Binding-site contacts:
Ligand atom C2 contacts residue ASN604 of chain 1.A at 2.5 Å.
Ligand atom O7 contacts residue SER579 of chain 1.A at 4.1 Å.
Ligand atom C5 contacts residue ASN604 of chain 1.A at 3.7 Å.
Ligand atom O7 contacts residue VAL603 of chain 1.A at 3.9 Å.
Ligand atom O5 contacts residue ASN604 of chain 1.A at 2.4 Å (h-bond).
Ligand atom O7 contacts residue PHE580 of chain 1.A at 3.6 Å.
Ligand atom O7 contacts residue ASN604 of chain 1.A at 4.0 Å.
Ligand atom C3 contacts residue LYS835 of chain 1.C at 4.2 Å.
Ligand atom O7 contacts residue LYS835 of chain 1.C at 3.6 Å.
Ligand atom N2 contacts residue LYS835 of chain 1.C at 3.8 Å.
Ligand atom C8 contacts residue ASP602 of chain 1.A at 3.0 Å.
Ligand atom C7 contacts residue VAL603 of chain 1.A at 4.4 Å (hydrophobic).
Ligand atom C8 contacts residue ASN604 of chain 1.A at 3.7 Å.
Ligand atom C8 contacts residue LYS835 of chain 1.C at 3.7 Å.
Ligand atom O3 contacts residue PHE836 of chain 1.C at 3.8 Å.
Ligand atom C7 contacts residue ASN604 of chain 1.A at 3.5 Å.
Ligand atom N2 contacts residue ASN604 of chain 1.A at 2.9 Å (h-bond).
Ligand atom C7 contacts residue ASP602 of chain 1.A at 3.7 Å.
Ligand atom O3 contacts residue LYS835 of chain 1.C at 3.5 Å (salt-bridge).
Ligand atom C1 contacts residue ASN604 of chain 1.A at 1.4 Å.
Ligand atom C7 contacts residue PHE580 of chain 1.A at 4.4 Å (hydrophobic).
Ligand atom O4 contacts residue CYS832 of chain 1.C at 4.5 Å.
Ligand atom C4 contacts residue ASN604 of chain 1.A at 4.3 Å.
Ligand atom O7 contacts residue ASP602 of chain 1.A at 3.5 Å (salt-bridge).
Ligand atom N2 contacts residue SER579 of chain 1.A at 4.5 Å.
Ligand atom C8 contacts residue VAL603 of chain 1.A at 4.3 Å (hydrophobic).
Ligand atom C3 contacts residue ASN604 of chain 1.A at 3.8 Å.
Ligand atom C7 contacts residue LYS835 of chain 1.C at 3.5 Å.

Sequence of chain 1.A:
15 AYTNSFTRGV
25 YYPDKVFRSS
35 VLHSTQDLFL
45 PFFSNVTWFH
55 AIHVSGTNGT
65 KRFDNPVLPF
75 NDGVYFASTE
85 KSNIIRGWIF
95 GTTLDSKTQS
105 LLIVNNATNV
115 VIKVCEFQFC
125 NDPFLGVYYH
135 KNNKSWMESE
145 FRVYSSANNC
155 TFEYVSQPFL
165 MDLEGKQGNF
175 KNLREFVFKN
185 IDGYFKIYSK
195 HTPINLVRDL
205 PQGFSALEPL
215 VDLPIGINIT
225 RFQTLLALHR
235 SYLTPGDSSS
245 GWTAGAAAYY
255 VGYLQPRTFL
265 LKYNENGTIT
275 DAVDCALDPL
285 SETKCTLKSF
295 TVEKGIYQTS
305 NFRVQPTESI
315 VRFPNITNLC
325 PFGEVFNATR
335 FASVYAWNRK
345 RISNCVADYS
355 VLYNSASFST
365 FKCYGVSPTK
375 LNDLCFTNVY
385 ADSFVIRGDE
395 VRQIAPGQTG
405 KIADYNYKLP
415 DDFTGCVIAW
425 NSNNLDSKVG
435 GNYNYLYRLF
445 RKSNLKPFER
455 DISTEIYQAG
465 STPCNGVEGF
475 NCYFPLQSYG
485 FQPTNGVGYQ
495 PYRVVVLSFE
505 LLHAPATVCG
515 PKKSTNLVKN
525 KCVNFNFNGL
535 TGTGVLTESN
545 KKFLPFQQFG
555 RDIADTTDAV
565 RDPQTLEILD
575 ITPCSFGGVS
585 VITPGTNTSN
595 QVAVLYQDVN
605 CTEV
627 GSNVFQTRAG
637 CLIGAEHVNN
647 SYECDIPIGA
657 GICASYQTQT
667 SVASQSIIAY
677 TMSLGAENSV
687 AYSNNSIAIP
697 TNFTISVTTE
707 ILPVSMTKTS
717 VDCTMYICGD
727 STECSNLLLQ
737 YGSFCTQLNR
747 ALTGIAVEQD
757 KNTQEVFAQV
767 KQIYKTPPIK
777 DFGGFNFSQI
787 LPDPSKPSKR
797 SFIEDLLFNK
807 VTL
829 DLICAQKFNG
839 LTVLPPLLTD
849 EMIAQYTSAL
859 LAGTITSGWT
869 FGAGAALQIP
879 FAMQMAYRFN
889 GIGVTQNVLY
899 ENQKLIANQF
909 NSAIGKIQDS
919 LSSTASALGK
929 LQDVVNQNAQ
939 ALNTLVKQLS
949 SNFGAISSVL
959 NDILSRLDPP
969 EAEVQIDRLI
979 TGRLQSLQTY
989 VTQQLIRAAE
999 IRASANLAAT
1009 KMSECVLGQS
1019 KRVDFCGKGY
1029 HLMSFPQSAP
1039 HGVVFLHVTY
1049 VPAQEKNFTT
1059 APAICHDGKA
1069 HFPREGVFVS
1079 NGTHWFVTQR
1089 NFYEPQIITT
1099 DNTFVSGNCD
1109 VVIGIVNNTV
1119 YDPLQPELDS

Sequence of chain 1.C:
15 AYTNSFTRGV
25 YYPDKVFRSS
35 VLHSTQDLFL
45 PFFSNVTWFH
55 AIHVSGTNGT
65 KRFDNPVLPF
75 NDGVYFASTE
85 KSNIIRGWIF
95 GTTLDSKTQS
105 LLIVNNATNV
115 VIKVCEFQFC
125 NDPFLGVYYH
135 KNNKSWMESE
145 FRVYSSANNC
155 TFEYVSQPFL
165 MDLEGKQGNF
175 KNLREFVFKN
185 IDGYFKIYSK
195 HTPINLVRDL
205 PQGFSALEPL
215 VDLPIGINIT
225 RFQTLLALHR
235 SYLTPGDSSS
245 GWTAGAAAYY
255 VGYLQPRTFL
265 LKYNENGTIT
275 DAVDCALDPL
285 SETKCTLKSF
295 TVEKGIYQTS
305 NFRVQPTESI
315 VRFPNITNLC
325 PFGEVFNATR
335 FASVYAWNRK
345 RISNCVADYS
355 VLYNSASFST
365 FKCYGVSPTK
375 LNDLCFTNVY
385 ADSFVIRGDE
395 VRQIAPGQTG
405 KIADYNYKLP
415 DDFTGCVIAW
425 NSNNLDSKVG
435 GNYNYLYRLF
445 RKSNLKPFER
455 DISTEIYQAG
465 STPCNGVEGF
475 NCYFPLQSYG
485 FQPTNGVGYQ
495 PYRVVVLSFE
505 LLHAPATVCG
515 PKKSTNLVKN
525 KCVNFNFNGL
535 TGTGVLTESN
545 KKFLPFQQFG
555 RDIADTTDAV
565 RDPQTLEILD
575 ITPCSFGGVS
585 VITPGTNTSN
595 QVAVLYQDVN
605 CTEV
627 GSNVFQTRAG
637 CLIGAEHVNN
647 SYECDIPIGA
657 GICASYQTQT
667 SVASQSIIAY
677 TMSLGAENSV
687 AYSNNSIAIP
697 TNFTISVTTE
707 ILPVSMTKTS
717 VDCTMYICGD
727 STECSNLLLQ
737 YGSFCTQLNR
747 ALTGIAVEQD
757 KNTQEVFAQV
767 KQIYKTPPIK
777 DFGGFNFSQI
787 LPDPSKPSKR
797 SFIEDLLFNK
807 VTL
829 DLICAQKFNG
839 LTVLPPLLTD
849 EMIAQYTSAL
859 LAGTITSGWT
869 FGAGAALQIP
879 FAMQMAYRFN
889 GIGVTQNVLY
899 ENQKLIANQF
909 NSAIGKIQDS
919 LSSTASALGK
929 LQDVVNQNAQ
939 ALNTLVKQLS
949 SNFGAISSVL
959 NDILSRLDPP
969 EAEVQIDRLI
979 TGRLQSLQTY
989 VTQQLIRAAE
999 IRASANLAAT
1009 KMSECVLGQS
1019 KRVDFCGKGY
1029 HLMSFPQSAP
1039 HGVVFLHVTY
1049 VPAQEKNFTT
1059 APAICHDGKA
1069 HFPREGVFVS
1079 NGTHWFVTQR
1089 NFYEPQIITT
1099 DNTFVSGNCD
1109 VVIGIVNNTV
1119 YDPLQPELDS

This small molecule binds to this protein.
Small molecule (SMILES): CC(=O)N[C@@H]1[C@@H](O)[C@H](O)[C@@H](CO)O[C@H]1O